A protein and the small-molecule ligand that binds it are described below.
Small molecule (SMILES): CC(=O)N[C@H]1[C@H](O[C@H]2[C@H](O)[C@@H](NC(C)=O)CO[C@@H]2CO)O[C@H](CO)[C@@H](O)[C@@H]1O

Sequence of chain 1.A:
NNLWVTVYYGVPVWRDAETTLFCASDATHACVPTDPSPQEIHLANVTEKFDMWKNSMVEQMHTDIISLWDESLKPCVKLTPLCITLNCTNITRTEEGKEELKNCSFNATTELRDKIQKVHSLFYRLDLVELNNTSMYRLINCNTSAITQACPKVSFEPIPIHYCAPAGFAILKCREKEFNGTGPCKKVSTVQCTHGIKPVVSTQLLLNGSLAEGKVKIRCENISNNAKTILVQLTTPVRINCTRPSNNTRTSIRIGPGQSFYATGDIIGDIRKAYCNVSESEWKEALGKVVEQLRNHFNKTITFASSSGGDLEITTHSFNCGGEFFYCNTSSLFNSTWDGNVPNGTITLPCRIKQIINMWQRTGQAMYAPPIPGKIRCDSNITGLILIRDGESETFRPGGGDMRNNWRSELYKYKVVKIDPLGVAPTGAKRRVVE

Binding-site contacts:
Ligand atom C1 contacts residue ARG268 of chain 1.A at 4.3 Å.
Ligand atom C6 contacts residue ARG268 of chain 1.A at 2.7 Å.
Ligand atom O7 contacts residue ARG268 of chain 1.A at 4.0 Å.
Ligand atom C8 contacts residue ASN270 of chain 1.A at 4.4 Å.
Ligand atom C4 contacts residue ASN270 of chain 1.A at 4.2 Å.
Ligand atom C8 contacts residue SER308 of chain 1.A at 3.9 Å.
Ligand atom C2 contacts residue ASN270 of chain 1.A at 2.4 Å.
Ligand atom N2 contacts residue ASN270 of chain 1.A at 2.9 Å (h-bond).
Ligand atom O5 contacts residue ARG268 of chain 1.A at 3.8 Å.
Ligand atom C7 contacts residue ARG268 of chain 1.A at 4.1 Å.
Ligand atom C5 contacts residue ASN270 of chain 1.A at 3.6 Å.
Ligand atom C8 contacts residue ARG268 of chain 1.A at 3.9 Å.
Ligand atom O6 contacts residue ARG268 of chain 1.A at 1.3 Å (salt-bridge).
Ligand atom O6 contacts residue ASP415 of chain 1.A at 3.6 Å.
Ligand atom O7 contacts residue ASN306 of chain 1.A at 3.4 Å.
Ligand atom C3 contacts residue ASN270 of chain 1.A at 3.8 Å.
Ligand atom C5 contacts residue ARG268 of chain 1.A at 3.5 Å.
Ligand atom O7 contacts residue ASN270 of chain 1.A at 3.0 Å (h-bond).
Ligand atom O5 contacts residue ASN270 of chain 1.A at 2.3 Å (h-bond).
Ligand atom C8 contacts residue VAL307 of chain 1.A at 4.0 Å (hydrophobic).
Ligand atom C7 contacts residue ASN306 of chain 1.A at 3.9 Å.
Ligand atom C8 contacts residue THR382 of chain 1.A at 3.8 Å.
Ligand atom C8 contacts residue ASN306 of chain 1.A at 3.7 Å.
Ligand atom O6 contacts residue ASN270 of chain 1.A at 4.2 Å.
Ligand atom C6 contacts residue ASP415 of chain 1.A at 4.5 Å.
Ligand atom O5 contacts residue ARG413 of chain 1.A at 4.1 Å.
Ligand atom C7 contacts residue ASN270 of chain 1.A at 3.2 Å.
Ligand atom C1 contacts residue ASN270 of chain 1.A at 1.4 Å.